Sequence of chain 1.C:
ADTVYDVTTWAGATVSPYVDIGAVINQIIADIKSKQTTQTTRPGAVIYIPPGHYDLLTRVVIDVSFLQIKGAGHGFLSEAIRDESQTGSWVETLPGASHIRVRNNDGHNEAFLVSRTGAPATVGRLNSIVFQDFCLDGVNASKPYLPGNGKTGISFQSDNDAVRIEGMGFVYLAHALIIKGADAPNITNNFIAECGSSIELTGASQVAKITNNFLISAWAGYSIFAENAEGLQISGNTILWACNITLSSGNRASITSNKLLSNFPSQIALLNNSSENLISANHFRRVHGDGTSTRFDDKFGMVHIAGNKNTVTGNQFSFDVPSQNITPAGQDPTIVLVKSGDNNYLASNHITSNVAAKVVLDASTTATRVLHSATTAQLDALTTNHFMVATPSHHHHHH

Binding-site contacts:
Ligand atom O6 contacts residue PRO121 of chain 1.C at 3.8 Å.
Ligand atom C6 contacts residue ARG126 of chain 1.C at 4.0 Å.
Ligand atom O5 contacts residue GLN207 of chain 1.C at 3.0 Å (h-bond).
Ligand atom C5 contacts residue GLN207 of chain 1.C at 3.5 Å.
Ligand atom O6 contacts residue GLN207 of chain 1.C at 3.5 Å.
Ligand atom O5 contacts residue ASN229 of chain 1.C at 3.6 Å.
Ligand atom O6 contacts residue ALA183 of chain 1.C at 3.8 Å.
Ligand atom C6 contacts residue ASN229 of chain 1.C at 3.6 Å.
Ligand atom C6 contacts residue ALA183 of chain 1.C at 3.7 Å (hydrophobic).
Ligand atom C1 contacts residue GLN207 of chain 1.C at 3.7 Å.
Ligand atom C4 contacts residue ARG126 of chain 1.C at 3.9 Å.
Ligand atom O3 contacts residue ARG126 of chain 1.C at 3.7 Å.
Ligand atom C6 contacts residue GLY204 of chain 1.C at 3.4 Å.
Ligand atom O1 contacts residue GLN207 of chain 1.C at 2.9 Å (h-bond).
Ligand atom C6 contacts residue ALA205 of chain 1.C at 3.4 Å (hydrophobic).
Ligand atom C3 contacts residue ARG126 of chain 1.C at 3.6 Å.
Ligand atom O1 contacts residue ASP160 of chain 1.C at 3.4 Å (salt-bridge).
Ligand atom O6 contacts residue ALA205 of chain 1.C at 3.5 Å (h-bond).
Ligand atom C1 contacts residue ALA205 of chain 1.C at 3.6 Å (hydrophobic).
Ligand atom O4 contacts residue ASP160 of chain 1.C at 2.6 Å (salt-bridge).
Ligand atom O6 contacts residue ASN229 of chain 1.C at 3.9 Å.
Ligand atom C3 contacts residue ASP160 of chain 1.C at 3.3 Å.
Ligand atom O6 contacts residue ASN229 of chain 1.C at 3.1 Å (h-bond).
Ligand atom O4 contacts residue ASP184 of chain 1.C at 3.4 Å.
Ligand atom C5 contacts residue ASP160 of chain 1.C at 3.5 Å.
Ligand atom O5 contacts residue ALA205 of chain 1.C at 3.6 Å.
Ligand atom C1 contacts residue ASP184 of chain 1.C at 3.6 Å.
Ligand atom C5 contacts residue GLY182 of chain 1.C at 3.9 Å.
Ligand atom O4 contacts residue GLY182 of chain 1.C at 2.8 Å (h-bond).
Ligand atom C2 contacts residue GLN207 of chain 1.C at 3.9 Å.
Ligand atom O4 contacts residue ASN161 of chain 1.C at 3.2 Å (h-bond).
Ligand atom C4 contacts residue GLY182 of chain 1.C at 3.2 Å.
Ligand atom O6 contacts residue SER206 of chain 1.C at 3.3 Å.
Ligand atom C4 contacts residue ASP160 of chain 1.C at 3.5 Å.
Ligand atom C6 contacts residue ASN229 of chain 1.C at 3.8 Å.
Ligand atom O3 contacts residue ASP160 of chain 1.C at 2.7 Å (salt-bridge).
Ligand atom C6 contacts residue GLY182 of chain 1.C at 3.6 Å.
Ligand atom O4 contacts residue ARG126 of chain 1.C at 3.0 Å (salt-bridge).
Ligand atom O6 contacts residue GLY204 of chain 1.C at 3.3 Å.
Ligand atom O5 contacts residue ARG126 of chain 1.C at 3.6 Å.

Sequence of chain 1.A:
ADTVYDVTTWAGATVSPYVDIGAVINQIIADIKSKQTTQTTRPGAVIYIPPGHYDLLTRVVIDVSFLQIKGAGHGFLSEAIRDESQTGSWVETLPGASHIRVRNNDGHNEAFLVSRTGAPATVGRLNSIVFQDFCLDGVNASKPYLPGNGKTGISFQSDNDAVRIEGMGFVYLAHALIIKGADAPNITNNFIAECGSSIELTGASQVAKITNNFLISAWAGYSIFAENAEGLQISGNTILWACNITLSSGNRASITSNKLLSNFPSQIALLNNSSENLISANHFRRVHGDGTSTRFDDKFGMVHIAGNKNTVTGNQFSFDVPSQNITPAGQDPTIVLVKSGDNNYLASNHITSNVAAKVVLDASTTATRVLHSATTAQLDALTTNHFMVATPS

This small molecule binds to this protein.
Small molecule (SMILES): OC[C@H]1O[C@@](CO)(OC[C@@]2(OC[C@@]3(OC[C@@]4(O[C@H]5O[C@H](CO)[C@@H](O)[C@H](O)[C@H]5O)O[C@H](CO)[C@@H](O)[C@@H]4O)O[C@H](CO)[C@@H](O)[C@@H]3O)O[C@H](CO)[C@@H](O)[C@@H]2O)[C@@H](O)[C@@H]1O